Sequence of chain 1.H:
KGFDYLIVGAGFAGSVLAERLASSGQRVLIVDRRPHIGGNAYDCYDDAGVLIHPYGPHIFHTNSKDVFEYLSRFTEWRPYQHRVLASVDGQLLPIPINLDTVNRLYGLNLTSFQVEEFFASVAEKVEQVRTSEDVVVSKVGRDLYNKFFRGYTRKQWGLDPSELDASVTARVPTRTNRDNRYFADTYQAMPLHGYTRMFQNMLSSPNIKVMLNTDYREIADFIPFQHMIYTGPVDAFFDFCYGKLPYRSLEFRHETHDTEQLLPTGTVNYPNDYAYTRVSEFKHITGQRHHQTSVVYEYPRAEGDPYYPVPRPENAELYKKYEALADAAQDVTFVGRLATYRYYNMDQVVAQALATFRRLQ

Binding-site contacts:
Ligand atom C5' contacts residue ARG305 of chain 1.H at 3.2 Å.
Ligand atom O4' contacts residue FAD1 of chain 1.Y at 3.2 Å (h-bond).
Ligand atom O3' contacts residue PHE210 of chain 1.H at 3.6 Å.
Ligand atom O2 contacts residue PHE175 of chain 1.H at 3.3 Å (h-bond).
Ligand atom O3D contacts residue VAL195 of chain 1.H at 3.6 Å.
Ligand atom O1B contacts residue ARG305 of chain 1.H at 3.0 Å (salt-bridge).
Ligand atom O2D contacts residue THR180 of chain 1.H at 2.8 Å (h-bond).
Ligand atom C2 contacts residue PHE175 of chain 1.H at 3.6 Å (hydrophobic).
Ligand atom C5D contacts residue ARG198 of chain 1.H at 3.6 Å.
Ligand atom O3' contacts residue TYR209 of chain 1.H at 3.5 Å.
Ligand atom O1A contacts residue TYR209 of chain 1.H at 2.9 Å (h-bond).
Ligand atom C5 contacts residue TYR209 of chain 1.H at 3.5 Å (hydrophobic).
Ligand atom O2 contacts residue PHE176 of chain 1.H at 3.2 Å.
Ligand atom O1B contacts residue TYR335 of chain 1.H at 2.8 Å (h-bond).
Ligand atom C2 contacts residue TYR179 of chain 1.H at 3.4 Å (hydrophobic).
Ligand atom O2 contacts residue TYR179 of chain 1.H at 3.3 Å.
Ligand atom O3D contacts residue TRP184 of chain 1.H at 2.8 Å (h-bond).
Ligand atom PB contacts residue ARG305 of chain 1.H at 3.6 Å.
Ligand atom PB contacts residue TYR370 of chain 1.H at 3.4 Å.
Ligand atom O2A contacts residue ARG198 of chain 1.H at 2.8 Å (salt-bridge).
Ligand atom C4D contacts residue VAL195 of chain 1.H at 3.5 Å (hydrophobic).
Ligand atom N3 contacts residue TYR179 of chain 1.H at 3.4 Å.
Ligand atom O2B contacts residue TYR370 of chain 1.H at 2.8 Å (h-bond).
Ligand atom O5' contacts residue ARG305 of chain 1.H at 3.1 Å (salt-bridge).
Ligand atom O2' contacts residue ARG198 of chain 1.H at 3.0 Å (salt-bridge).
Ligand atom O2 contacts residue THR180 of chain 1.H at 3.6 Å (h-bond).
Ligand atom C2' contacts residue FAD1 of chain 1.Y at 3.6 Å.
Ligand atom O2B contacts residue TYR335 of chain 1.H at 3.0 Å (h-bond).
Ligand atom C1' contacts residue ARG305 of chain 1.H at 3.4 Å.
Ligand atom O3B contacts residue ARG305 of chain 1.H at 2.8 Å (salt-bridge).
Ligand atom O5' contacts residue FAD1 of chain 1.Y at 3.5 Å (h-bond).
Ligand atom O4 contacts residue ASN296 of chain 1.H at 2.9 Å (h-bond).
Ligand atom N3 contacts residue PHE175 of chain 1.H at 2.9 Å (h-bond).
Ligand atom C1' contacts residue FAD1 of chain 1.Y at 3.4 Å.
Ligand atom O6' contacts residue HIS109 of chain 1.H at 3.2 Å (h-bond).
Ligand atom O2D contacts residue TRP184 of chain 1.H at 3.5 Å (h-bond).
Ligand atom O4' contacts residue PHE210 of chain 1.H at 3.2 Å.
Ligand atom O3A contacts residue TYR370 of chain 1.H at 3.0 Å (h-bond).
Ligand atom PB contacts residue TYR335 of chain 1.H at 3.5 Å.
Ligand atom C4' contacts residue TYR209 of chain 1.H at 3.5 Å (hydrophobic).

A protein and the small-molecule ligand that binds it are described below.
Small molecule (SMILES): O=c1ccn([C@@H]2O[C@H](CO[P](=O)(O)O[P](=O)(O)O[C@H]3O[C@H](CO)[C@H](O)[C@H](O)[C@H]3O)[C@@H](O)[C@H]2O)c(=O)[nH]1